Sequence of chain 1.B:
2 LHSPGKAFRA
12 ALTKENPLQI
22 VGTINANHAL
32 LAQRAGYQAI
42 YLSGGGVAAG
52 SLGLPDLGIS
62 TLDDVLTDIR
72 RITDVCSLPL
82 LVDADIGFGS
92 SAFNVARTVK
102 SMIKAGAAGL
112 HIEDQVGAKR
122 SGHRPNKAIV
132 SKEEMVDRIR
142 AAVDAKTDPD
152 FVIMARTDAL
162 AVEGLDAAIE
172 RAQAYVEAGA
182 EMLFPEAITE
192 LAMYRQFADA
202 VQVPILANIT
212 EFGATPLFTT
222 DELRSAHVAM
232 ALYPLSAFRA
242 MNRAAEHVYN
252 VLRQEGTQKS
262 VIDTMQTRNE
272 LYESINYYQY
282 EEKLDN

Binding-site contacts:
Ligand atom CA contacts residue MG1 of chain 1.H at 3.0 Å.
Ligand atom O contacts residue GLY45 of chain 1.B at 3.3 Å (h-bond).
Ligand atom O contacts residue GLY46 of chain 1.B at 2.8 Å (h-bond).
Ligand atom CB contacts residue LEU233 of chain 1.B at 4.1 Å (hydrophobic).
Ligand atom CB contacts residue ASN209 of chain 1.B at 3.7 Å.
Ligand atom CB contacts residue PHE185 of chain 1.B at 4.1 Å (hydrophobic).
Ligand atom O contacts residue ASP84 of chain 1.B at 2.7 Å (salt-bridge).
Ligand atom O contacts residue SER44 of chain 1.B at 3.3 Å (h-bond).
Ligand atom OXT contacts residue GLY45 of chain 1.B at 4.1 Å.
Ligand atom OXT contacts residue GLY46 of chain 1.B at 4.1 Å.
Ligand atom CB contacts residue TYR42 of chain 1.B at 3.3 Å (hydrophobic).
Ligand atom OXT contacts residue SER44 of chain 1.B at 2.5 Å (h-bond).
Ligand atom O3 contacts residue MG1 of chain 1.H at 2.3 Å.
Ligand atom O3 contacts residue TYR42 of chain 1.B at 3.5 Å (h-bond).
Ligand atom O3 contacts residue SIN1 of chain 1.J at 3.5 Å (h-bond).
Ligand atom OXT contacts residue TYR42 of chain 1.B at 3.6 Å.
Ligand atom O contacts residue SIN1 of chain 1.J at 3.8 Å.
Ligand atom CA contacts residue SIN1 of chain 1.J at 3.6 Å.
Ligand atom CB contacts residue ARG157 of chain 1.B at 4.1 Å.
Ligand atom OXT contacts residue MG1 of chain 1.H at 4.2 Å.
Ligand atom O contacts residue TYR42 of chain 1.B at 4.1 Å.
Ligand atom C contacts residue MG1 of chain 1.H at 3.0 Å.
Ligand atom CA contacts residue ARG157 of chain 1.B at 3.8 Å.
Ligand atom O3 contacts residue HIS112 of chain 1.B at 4.0 Å.
Ligand atom CA contacts residue TYR42 of chain 1.B at 3.1 Å (hydrophobic).
Ligand atom OXT contacts residue SIN1 of chain 1.J at 3.9 Å.
Ligand atom OXT contacts residue PRO235 of chain 1.B at 3.4 Å.
Ligand atom O contacts residue ASP57 of chain 1.B at 4.1 Å.
Ligand atom C contacts residue SER44 of chain 1.B at 3.3 Å.
Ligand atom O3 contacts residue ARG157 of chain 1.B at 2.8 Å (salt-bridge).
Ligand atom C contacts residue SIN1 of chain 1.J at 3.6 Å.
Ligand atom CB contacts residue PRO235 of chain 1.B at 4.0 Å (hydrophobic).
Ligand atom CA contacts residue ASP84 of chain 1.B at 3.4 Å.
Ligand atom C contacts residue GLY46 of chain 1.B at 3.8 Å.
Ligand atom C contacts residue TYR42 of chain 1.B at 3.4 Å (hydrophobic).
Ligand atom O contacts residue MG1 of chain 1.H at 2.2 Å.
Ligand atom CB contacts residue SIN1 of chain 1.J at 4.0 Å.
Ligand atom C contacts residue ASP84 of chain 1.B at 3.3 Å.
Ligand atom C contacts residue GLY45 of chain 1.B at 3.9 Å.
Ligand atom O3 contacts residue ASP84 of chain 1.B at 3.0 Å (salt-bridge).

This protein binds this small molecule.
Small molecule (SMILES): CC(=O)C(=O)O